This protein binds this small molecule.
Small molecule (SMILES): O=C1C[C@@H](c2ccc(O)cc2)Oc2cc(O)cc(O)c21

Sequence of chain 1.A:
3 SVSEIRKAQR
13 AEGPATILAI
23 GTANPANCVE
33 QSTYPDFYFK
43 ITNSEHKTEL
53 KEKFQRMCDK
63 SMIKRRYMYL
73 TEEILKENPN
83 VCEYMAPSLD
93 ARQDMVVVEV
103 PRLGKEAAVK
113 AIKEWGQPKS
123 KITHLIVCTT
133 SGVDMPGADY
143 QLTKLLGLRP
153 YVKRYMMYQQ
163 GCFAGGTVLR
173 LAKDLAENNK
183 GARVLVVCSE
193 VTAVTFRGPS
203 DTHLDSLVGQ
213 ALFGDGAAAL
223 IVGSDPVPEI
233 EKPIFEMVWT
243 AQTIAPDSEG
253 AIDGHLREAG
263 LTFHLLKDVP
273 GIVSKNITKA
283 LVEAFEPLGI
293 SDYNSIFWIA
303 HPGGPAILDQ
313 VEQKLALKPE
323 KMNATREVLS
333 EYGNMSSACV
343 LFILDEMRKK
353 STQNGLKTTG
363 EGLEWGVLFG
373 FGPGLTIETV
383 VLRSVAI

Sequence of chain 2.A:
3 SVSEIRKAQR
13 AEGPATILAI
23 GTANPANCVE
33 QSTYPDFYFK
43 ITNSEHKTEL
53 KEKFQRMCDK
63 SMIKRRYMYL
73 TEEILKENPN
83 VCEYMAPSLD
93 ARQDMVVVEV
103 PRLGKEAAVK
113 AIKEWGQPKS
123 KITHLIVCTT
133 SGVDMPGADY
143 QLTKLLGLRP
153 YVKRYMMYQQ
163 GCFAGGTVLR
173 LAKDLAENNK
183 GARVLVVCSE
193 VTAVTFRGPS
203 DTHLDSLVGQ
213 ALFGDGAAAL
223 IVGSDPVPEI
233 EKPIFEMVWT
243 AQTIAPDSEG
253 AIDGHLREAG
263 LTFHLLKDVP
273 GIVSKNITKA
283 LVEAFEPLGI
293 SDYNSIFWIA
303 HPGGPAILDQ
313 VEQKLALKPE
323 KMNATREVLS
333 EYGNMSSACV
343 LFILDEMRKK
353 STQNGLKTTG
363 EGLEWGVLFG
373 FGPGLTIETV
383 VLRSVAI

Binding-site contacts:
Ligand atom C14 contacts residue THR194 of chain 1.A at 3.6 Å.
Ligand atom C4 contacts residue MET137 of chain 2.A at 3.2 Å (hydrophobic).
Ligand atom C1 contacts residue CYS164 of chain 1.A at 3.3 Å (hydrophobic).
Ligand atom O3 contacts residue ASP217 of chain 1.A at 3.3 Å (salt-bridge).
Ligand atom C13 contacts residue GLU192 of chain 1.A at 3.5 Å.
Ligand atom O2 contacts residue LEU263 of chain 1.A at 3.5 Å.
Ligand atom C3 contacts residue PHE265 of chain 1.A at 3.6 Å (hydrophobic).
Ligand atom O2 contacts residue THR197 of chain 1.A at 3.1 Å (h-bond).
Ligand atom O5 contacts residue PHE265 of chain 1.A at 3.3 Å.
Ligand atom O1 contacts residue PHE215 of chain 1.A at 3.6 Å.
Ligand atom C13 contacts residue GLY216 of chain 1.A at 3.3 Å.
Ligand atom C12 contacts residue THR194 of chain 1.A at 3.5 Å.
Ligand atom O3 contacts residue GLU192 of chain 1.A at 2.9 Å (salt-bridge).
Ligand atom C11 contacts residue PHE215 of chain 1.A at 3.4 Å (hydrophobic).
Ligand atom C11 contacts residue SER338 of chain 1.A at 3.5 Å.
Ligand atom O4 contacts residue PRO375 of chain 1.A at 3.1 Å.
Ligand atom C13 contacts residue VAL193 of chain 1.A at 3.7 Å (hydrophobic).
Ligand atom O4 contacts residue ILE254 of chain 1.A at 3.5 Å.
Ligand atom C4 contacts residue PHE265 of chain 1.A at 3.5 Å (hydrophobic).
Ligand atom C3 contacts residue MET137 of chain 2.A at 3.7 Å (hydrophobic).
Ligand atom C12 contacts residue GLY216 of chain 1.A at 3.2 Å.
Ligand atom C13 contacts residue THR194 of chain 1.A at 3.1 Å.
Ligand atom O2 contacts residue PHE265 of chain 1.A at 3.6 Å.
Ligand atom O3 contacts residue VAL193 of chain 1.A at 3.2 Å (h-bond).
Ligand atom C7 contacts residue LEU263 of chain 1.A at 3.5 Å (hydrophobic).
Ligand atom C5 contacts residue MET137 of chain 2.A at 3.5 Å (hydrophobic).
Ligand atom O3 contacts residue GLY216 of chain 1.A at 2.6 Å (h-bond).
Ligand atom O1 contacts residue SER338 of chain 1.A at 3.7 Å.
Ligand atom O5 contacts residue THR264 of chain 1.A at 3.4 Å (h-bond).
Ligand atom C14 contacts residue GLU192 of chain 1.A at 3.5 Å.
Ligand atom C12 contacts residue ASN336 of chain 1.A at 3.7 Å.
Ligand atom C8 contacts residue THR197 of chain 1.A at 3.7 Å.
Ligand atom O5 contacts residue MET137 of chain 2.A at 3.5 Å.
Ligand atom C14 contacts residue VAL193 of chain 1.A at 3.2 Å (hydrophobic).
Ligand atom C15 contacts residue SER133 of chain 1.A at 3.4 Å.
Ligand atom O3 contacts residue THR194 of chain 1.A at 3.3 Å.
Ligand atom C14 contacts residue SER133 of chain 1.A at 3.1 Å.
Ligand atom O5 contacts residue GLY256 of chain 1.A at 3.6 Å.
Ligand atom O4 contacts residue CYS164 of chain 1.A at 3.6 Å (h-bond).
Ligand atom C6 contacts residue PHE215 of chain 1.A at 3.8 Å (hydrophobic).